Sequence of chain 7.K:
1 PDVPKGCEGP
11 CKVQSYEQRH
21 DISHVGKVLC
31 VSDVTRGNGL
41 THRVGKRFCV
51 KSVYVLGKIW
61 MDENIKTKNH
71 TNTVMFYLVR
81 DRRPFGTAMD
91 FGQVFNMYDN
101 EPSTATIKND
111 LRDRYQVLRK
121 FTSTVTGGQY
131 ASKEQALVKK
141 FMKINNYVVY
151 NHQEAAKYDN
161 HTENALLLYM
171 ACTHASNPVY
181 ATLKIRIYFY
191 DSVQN

Binding-site contacts:
Ligand atom OP2 contacts residue TYR188 of chain 8.G at 2.7 Å (h-bond).
Ligand atom OP2 contacts residue ARG47 of chain 7.K at 2.7 Å (salt-bridge).
Ligand atom C5' contacts residue ARG112 of chain 8.E at 3.6 Å.
Ligand atom P contacts residue TYR188 of chain 8.G at 3.5 Å.
Ligand atom O3' contacts residue ASP113 of chain 8.E at 3.6 Å.
Ligand atom C5 contacts residue PHE141 of chain 8.G at 3.4 Å (hydrophobic).
Ligand atom OP2 contacts residue LYS120 of chain 8.E at 3.0 Å (salt-bridge).
Ligand atom C6 contacts residue PHE141 of chain 8.G at 3.5 Å (hydrophobic).
Ligand atom C2' contacts residue CYS11 of chain 8.G at 3.6 Å (hydrophobic).
Ligand atom OP1 contacts residue LYS120 of chain 8.E at 3.0 Å (salt-bridge).
Ligand atom OP2 contacts residue ASN195 of chain 7.K at 2.9 Å (h-bond).
Ligand atom C5 contacts residue LYS51 of chain 8.G at 3.7 Å.
Ligand atom C5' contacts residue ASP113 of chain 8.E at 3.6 Å.
Ligand atom O2 contacts residue TYR188 of chain 8.G at 3.1 Å.
Ligand atom C1' contacts residue ARG80 of chain 8.E at 3.6 Å.
Ligand atom OP1 contacts residue ARG119 of chain 8.E at 3.5 Å.
Ligand atom O4' contacts residue ARG80 of chain 8.E at 3.3 Å (salt-bridge).
Ligand atom N4 contacts residue LYS51 of chain 8.G at 3.4 Å.
Ligand atom C3' contacts residue TYR188 of chain 8.G at 3.2 Å (hydrophobic).
Ligand atom C5' contacts residue ARG80 of chain 8.E at 3.7 Å.
Ligand atom OP2 contacts residue TYR54 of chain 8.G at 2.8 Å (h-bond).
Ligand atom OP1 contacts residue ASP113 of chain 8.E at 2.9 Å (salt-bridge).
Ligand atom C2' contacts residue TYR188 of chain 8.G at 3.1 Å (hydrophobic).
Ligand atom N7 contacts residue PHE141 of chain 8.G at 3.5 Å.
Ligand atom C4' contacts residue ARG80 of chain 8.E at 3.6 Å.
Ligand atom C2' contacts residue ARG80 of chain 8.E at 3.6 Å.
Ligand atom N6 contacts residue PHE141 of chain 8.G at 3.5 Å.
Ligand atom O4' contacts residue GLN116 of chain 8.E at 3.6 Å.
Ligand atom N1 contacts residue PHE141 of chain 8.G at 3.6 Å.
Ligand atom C4 contacts residue PHE141 of chain 8.G at 3.5 Å (hydrophobic).
Ligand atom C2' contacts residue ASN195 of chain 7.K at 3.5 Å.
Ligand atom C5' contacts residue ARG82 of chain 8.E at 3.7 Å.
Ligand atom O5' contacts residue ARG112 of chain 8.E at 3.3 Å.
Ligand atom OP2 contacts residue ARG186 of chain 8.G at 2.9 Å (salt-bridge).
Ligand atom O3' contacts residue LEU118 of chain 8.E at 3.6 Å.
Ligand atom OP1 contacts residue ARG112 of chain 8.E at 2.8 Å (salt-bridge).
Ligand atom OP1 contacts residue VAL117 of chain 8.E at 3.6 Å.
Ligand atom O3' contacts residue TYR188 of chain 8.G at 3.0 Å (h-bond).
Ligand atom OP1 contacts residue ARG82 of chain 8.E at 3.1 Å (salt-bridge).
Ligand atom O3' contacts residue ARG82 of chain 8.E at 3.4 Å (salt-bridge).

A protein and the small-molecule ligand that binds it are described below.
Small molecule (SMILES): Nc1ccn([C@H]2C[C@H](O[P](=O)(O)OC[C@H]3O[C@@H](n4cnc5c(N)ncnc54)C[C@@H]3O[P](=O)(O)OC[C@H]3O[C@@H](n4cnc5c(N)ncnc54)C[C@@H]3O[P](=O)(O)OC[C@H]3O[C@@H](n4ccc(N)nc4=O)C[C@@H]3O[P](=O)(O)OC[C@H]3O[C@@H](n4ccc(N)nc4=O)C[C@@H]3O[P](=O)(O)OC[C@H]3O[C@@H](n4cnc5c(N)ncnc54)C[C@@H]3O[P](=O)(O)OC[C@H]3O[C@@H](n4ccc(N)nc4=O)C[C@@H]3O)[C@@H](COP(=O)=O)O2)c(=O)n1

Sequence of chain 8.E:
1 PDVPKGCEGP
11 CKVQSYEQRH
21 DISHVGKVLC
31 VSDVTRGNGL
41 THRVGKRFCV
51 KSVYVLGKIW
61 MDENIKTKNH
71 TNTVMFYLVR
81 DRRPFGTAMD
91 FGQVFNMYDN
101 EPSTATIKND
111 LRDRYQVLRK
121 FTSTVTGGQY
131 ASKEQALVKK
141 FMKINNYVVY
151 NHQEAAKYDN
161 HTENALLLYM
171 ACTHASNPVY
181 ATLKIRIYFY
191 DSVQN

Sequence of chain 8.G:
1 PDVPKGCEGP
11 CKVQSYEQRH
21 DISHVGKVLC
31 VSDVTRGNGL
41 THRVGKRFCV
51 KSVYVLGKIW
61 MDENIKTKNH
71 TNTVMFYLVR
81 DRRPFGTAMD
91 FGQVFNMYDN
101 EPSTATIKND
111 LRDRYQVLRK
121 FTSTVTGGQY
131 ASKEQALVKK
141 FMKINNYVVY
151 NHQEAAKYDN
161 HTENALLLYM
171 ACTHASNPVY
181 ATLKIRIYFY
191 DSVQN